This small molecule binds to this protein.
Small molecule (SMILES): CC(=O)N[C@@H]1[C@@H](O)[C@H](O)[C@@H](CO)O[C@H]1O

Binding-site contacts:
Ligand atom N2 contacts residue ASN148 of chain 1.A at 2.8 Å (h-bond).
Ligand atom C3 contacts residue ASN148 of chain 1.A at 3.8 Å.
Ligand atom O7 contacts residue ASN148 of chain 1.A at 3.8 Å.
Ligand atom C4 contacts residue ASN148 of chain 1.A at 4.2 Å.
Ligand atom O5 contacts residue ASN148 of chain 1.A at 2.4 Å (h-bond).
Ligand atom C5 contacts residue ASN148 of chain 1.A at 3.7 Å.
Ligand atom C1 contacts residue ASN148 of chain 1.A at 1.4 Å.
Ligand atom C2 contacts residue ASN148 of chain 1.A at 2.4 Å.
Ligand atom C7 contacts residue ASN148 of chain 1.A at 3.5 Å.

Sequence of chain 1.A:
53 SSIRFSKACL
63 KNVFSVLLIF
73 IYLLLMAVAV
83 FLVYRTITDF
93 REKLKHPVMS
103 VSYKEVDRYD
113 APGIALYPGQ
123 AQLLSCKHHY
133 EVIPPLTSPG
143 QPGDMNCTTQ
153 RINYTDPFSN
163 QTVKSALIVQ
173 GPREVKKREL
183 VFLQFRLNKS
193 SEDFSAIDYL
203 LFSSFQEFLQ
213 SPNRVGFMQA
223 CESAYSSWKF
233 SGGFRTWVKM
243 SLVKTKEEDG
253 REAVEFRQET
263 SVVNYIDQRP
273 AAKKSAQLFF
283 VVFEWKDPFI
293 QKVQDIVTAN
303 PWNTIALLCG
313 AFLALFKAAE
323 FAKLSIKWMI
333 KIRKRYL